Sequence of chain 1.A:
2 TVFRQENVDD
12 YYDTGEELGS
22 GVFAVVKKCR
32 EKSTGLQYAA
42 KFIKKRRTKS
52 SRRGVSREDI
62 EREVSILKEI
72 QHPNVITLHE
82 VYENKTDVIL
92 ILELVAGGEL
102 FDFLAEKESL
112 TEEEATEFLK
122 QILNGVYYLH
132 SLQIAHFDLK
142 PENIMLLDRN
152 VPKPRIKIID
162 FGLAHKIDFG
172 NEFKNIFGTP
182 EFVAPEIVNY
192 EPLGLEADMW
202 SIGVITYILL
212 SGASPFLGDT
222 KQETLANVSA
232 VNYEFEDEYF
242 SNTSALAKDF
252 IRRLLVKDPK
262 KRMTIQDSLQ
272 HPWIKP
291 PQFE

Binding-site contacts:
Ligand atom O2A contacts residue LYS42 of chain 1.A at 2.8 Å (salt-bridge).
Ligand atom N3B contacts residue MG1 of chain 1.B at 1.8 Å.
Ligand atom O2G contacts residue GLY22 of chain 1.A at 3.6 Å.
Ligand atom N3 contacts residue MET146 of chain 1.A at 3.6 Å.
Ligand atom O2B contacts residue GLY22 of chain 1.A at 3.0 Å.
Ligand atom O1G contacts residue MG1 of chain 1.B at 3.1 Å.
Ligand atom O1A contacts residue ASP161 of chain 1.A at 2.9 Å (salt-bridge).
Ligand atom O1G contacts residue GLY22 of chain 1.A at 3.6 Å.
Ligand atom O1A contacts residue MG1 of chain 1.B at 2.0 Å.
Ligand atom O1B contacts residue ASP161 of chain 1.A at 3.3 Å (salt-bridge).
Ligand atom C3' contacts residue ILE160 of chain 1.A at 3.5 Å (hydrophobic).
Ligand atom C5' contacts residue SER21 of chain 1.A at 3.6 Å.
Ligand atom O2A contacts residue ASP161 of chain 1.A at 3.6 Å.
Ligand atom N3B contacts residue ASP161 of chain 1.A at 2.7 Å (salt-bridge).
Ligand atom O3' contacts residue GLU143 of chain 1.A at 3.3 Å (salt-bridge).
Ligand atom PG contacts residue MG1 of chain 1.B at 2.6 Å.
Ligand atom O1G contacts residue GLU143 of chain 1.A at 3.6 Å.
Ligand atom O4' contacts residue VAL27 of chain 1.A at 3.3 Å.
Ligand atom PA contacts residue LYS42 of chain 1.A at 3.7 Å.
Ligand atom O4' contacts residue GLY20 of chain 1.A at 3.6 Å.
Ligand atom O5' contacts residue VAL27 of chain 1.A at 3.6 Å.
Ligand atom O2' contacts residue LEU19 of chain 1.A at 3.6 Å.
Ligand atom N6 contacts residue GLU94 of chain 1.A at 2.7 Å (salt-bridge).
Ligand atom O3G contacts residue GLU143 of chain 1.A at 2.3 Å (salt-bridge).
Ligand atom O3' contacts residue GLU100 of chain 1.A at 3.2 Å (salt-bridge).
Ligand atom N1 contacts residue VAL96 of chain 1.A at 3.1 Å (h-bond).
Ligand atom C2 contacts residue VAL96 of chain 1.A at 3.2 Å (hydrophobic).
Ligand atom O2' contacts residue GLU100 of chain 1.A at 2.6 Å (salt-bridge).
Ligand atom PB contacts residue MG1 of chain 1.B at 3.3 Å.
Ligand atom O3G contacts residue MG1 of chain 1.B at 2.4 Å.
Ligand atom PB contacts residue ASP161 of chain 1.A at 3.6 Å.
Ligand atom N6 contacts residue ILE77 of chain 1.A at 3.5 Å.
Ligand atom PA contacts residue MG1 of chain 1.B at 3.4 Å.
Ligand atom O1A contacts residue ASN144 of chain 1.A at 3.4 Å (h-bond).
Ligand atom C6 contacts residue ALA40 of chain 1.A at 3.5 Å (hydrophobic).
Ligand atom O1G contacts residue SER21 of chain 1.A at 2.9 Å (h-bond).
Ligand atom C8 contacts residue ILE160 of chain 1.A at 3.6 Å (hydrophobic).
Ligand atom N1 contacts residue ALA40 of chain 1.A at 3.5 Å.
Ligand atom PG contacts residue GLU143 of chain 1.A at 3.4 Å.
Ligand atom O3A contacts residue LYS42 of chain 1.A at 3.3 Å (salt-bridge).

A small-molecule ligand and the protein it binds are described below.
Small molecule (SMILES): Nc1ncnc2c1ncn2[C@@H]1O[C@H](CO[P](=O)(O)O[P](=O)(O)NP(=O)(O)O)[C@@H](O)[C@H]1O